Sequence of chain 4.A:
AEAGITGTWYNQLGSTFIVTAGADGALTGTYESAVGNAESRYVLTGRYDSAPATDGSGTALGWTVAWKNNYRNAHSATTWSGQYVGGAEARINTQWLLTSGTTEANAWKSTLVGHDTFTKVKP

Binding-site contacts:
Ligand atom C2 contacts residue SER33 of chain 4.A at 3.8 Å.
Ligand atom C3 contacts residue TRP108 of chain 2.A at 4.1 Å (hydrophobic).
Ligand atom N2 contacts residue TYR31 of chain 4.A at 3.9 Å.
Ligand atom C1 contacts residue LEU13 of chain 4.A at 3.6 Å (hydrophobic).
Ligand atom N2' contacts residue TRP96 of chain 4.A at 3.5 Å.
Ligand atom N1' contacts residue SO41 of chain 4.C at 2.9 Å (h-bond).
Ligand atom C1' contacts residue THR78 of chain 4.A at 3.9 Å.
Ligand atom N1 contacts residue VAL35 of chain 4.A at 3.6 Å.
Ligand atom O1' contacts residue SO41 of chain 4.C at 3.6 Å (h-bond).
Ligand atom N2 contacts residue ASP116 of chain 4.A at 2.9 Å (salt-bridge).
Ligand atom O1 contacts residue ASP116 of chain 4.A at 3.9 Å.
Ligand atom N1 contacts residue SER33 of chain 4.A at 2.8 Å (h-bond).
Ligand atom C1' contacts residue TRP108 of chain 2.A at 4.0 Å (hydrophobic).
Ligand atom C3 contacts residue ASP116 of chain 4.A at 3.9 Å.
Ligand atom O1 contacts residue ASN11 of chain 4.A at 2.9 Å (h-bond).
Ligand atom N1 contacts residue SO41 of chain 4.C at 3.5 Å (h-bond).
Ligand atom O1' contacts residue TRP67 of chain 4.A at 3.7 Å.
Ligand atom C2 contacts residue SO41 of chain 4.C at 3.3 Å.
Ligand atom C3 contacts residue LEU13 of chain 4.A at 3.9 Å (hydrophobic).
Ligand atom C2 contacts residue TRP108 of chain 2.A at 3.7 Å (hydrophobic).
Ligand atom O1' contacts residue LEU98 of chain 4.A at 3.9 Å.
Ligand atom N2 contacts residue ASN11 of chain 4.A at 4.0 Å.
Ligand atom C1 contacts residue SER15 of chain 4.A at 3.6 Å.
Ligand atom C1 contacts residue SER33 of chain 4.A at 3.7 Å.
Ligand atom O1 contacts residue TYR31 of chain 4.A at 2.7 Å (h-bond).
Ligand atom C1 contacts residue ASN11 of chain 4.A at 3.8 Å.
Ligand atom C2 contacts residue VAL35 of chain 4.A at 3.5 Å (hydrophobic).
Ligand atom N1' contacts residue TRP67 of chain 4.A at 4.2 Å.
Ligand atom O1 contacts residue SER33 of chain 4.A at 3.9 Å.
Ligand atom O1 contacts residue SER15 of chain 4.A at 2.8 Å (h-bond).
Ligand atom C3 contacts residue TRP96 of chain 4.A at 3.9 Å (hydrophobic).
Ligand atom N1 contacts residue SER15 of chain 4.A at 4.0 Å.
Ligand atom C1 contacts residue ASP116 of chain 4.A at 3.9 Å.
Ligand atom N2 contacts residue LEU13 of chain 4.A at 3.5 Å.
Ligand atom O1' contacts residue THR78 of chain 4.A at 2.7 Å (h-bond).
Ligand atom N1 contacts residue LEU13 of chain 4.A at 4.0 Å.
Ligand atom O1 contacts residue LEU13 of chain 4.A at 3.9 Å.
Ligand atom C1 contacts residue TYR31 of chain 4.A at 3.5 Å (hydrophobic).
Ligand atom C1' contacts residue SO41 of chain 4.C at 3.7 Å.
Ligand atom N1' contacts residue TRP108 of chain 2.A at 3.6 Å.

The small molecule below binds the protein below.
Small molecule (SMILES): O=C1NC2NC(=O)NC2N1

Sequence of chain 2.A:
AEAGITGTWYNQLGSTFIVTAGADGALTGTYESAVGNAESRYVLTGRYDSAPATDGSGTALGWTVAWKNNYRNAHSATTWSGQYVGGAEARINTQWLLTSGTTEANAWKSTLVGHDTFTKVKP